Binding-site contacts:
Ligand atom C2B contacts residue ILE125 of chain 15.A at 4.1 Å (hydrophobic).
Ligand atom C4A contacts residue TYR145 of chain 15.A at 3.7 Å (hydrophobic).
Ligand atom C3 contacts residue MET217 of chain 15.A at 4.2 Å (hydrophobic).
Ligand atom C2A contacts residue ILE220 of chain 15.A at 4.1 Å (hydrophobic).
Ligand atom C5A contacts residue LEU127 of chain 15.A at 3.8 Å (hydrophobic).
Ligand atom C2C contacts residue ILE101 of chain 15.A at 4.2 Å (hydrophobic).
Ligand atom CL2 contacts residue TYR147 of chain 15.A at 2.4 Å.
Ligand atom C5B contacts residue ILE220 of chain 15.A at 4.3 Å (hydrophobic).
Ligand atom C3B contacts residue TYR147 of chain 15.A at 3.3 Å (hydrophobic).
Ligand atom N3A contacts residue PHE182 of chain 15.A at 4.1 Å.
Ligand atom C3C contacts residue ILE101 of chain 15.A at 3.8 Å (hydrophobic).
Ligand atom CL2 contacts residue LEU187 of chain 15.A at 3.9 Å.
Ligand atom C5B contacts residue ILE125 of chain 15.A at 3.5 Å (hydrophobic).
Ligand atom C3B contacts residue ILE125 of chain 15.A at 4.3 Å (hydrophobic).
Ligand atom CL2 contacts residue ILE184 of chain 15.A at 4.2 Å.
Ligand atom C1B contacts residue ILE125 of chain 15.A at 3.6 Å (hydrophobic).
Ligand atom C2B contacts residue TYR147 of chain 15.A at 3.4 Å (hydrophobic).
Ligand atom O1B contacts residue ILE125 of chain 15.A at 4.1 Å.
Ligand atom N3A contacts residue TYR147 of chain 15.A at 4.1 Å.
Ligand atom O1A contacts residue LEU127 of chain 15.A at 4.1 Å.
Ligand atom C2A contacts residue PHE182 of chain 15.A at 4.1 Å (hydrophobic).
Ligand atom O1 contacts residue MET217 of chain 15.A at 2.7 Å (h-bond).
Ligand atom C2B contacts residue ILE184 of chain 15.A at 4.1 Å (hydrophobic).
Ligand atom N3A contacts residue ILE220 of chain 15.A at 4.3 Å.
Ligand atom C31 contacts residue MET195 of chain 15.A at 3.9 Å (hydrophobic).
Ligand atom C31 contacts residue LEU103 of chain 15.A at 4.1 Å (hydrophobic).
Ligand atom C5 contacts residue MET217 of chain 15.A at 3.8 Å (hydrophobic).
Ligand atom CL1 contacts residue ILE125 of chain 15.A at 3.7 Å.
Ligand atom C5A contacts residue TYR145 of chain 15.A at 3.7 Å (hydrophobic).
Ligand atom N2 contacts residue MET217 of chain 15.A at 3.1 Å (h-bond).
Ligand atom C4B contacts residue ILE125 of chain 15.A at 4.0 Å (hydrophobic).
Ligand atom C6B contacts residue ILE125 of chain 15.A at 3.3 Å (hydrophobic).
Ligand atom O1A contacts residue ILE239 of chain 15.A at 4.3 Å.
Ligand atom CL1 contacts residue ILE239 of chain 15.A at 4.0 Å.
Ligand atom C4A contacts residue MET146 of chain 15.A at 4.0 Å (hydrophobic).
Ligand atom C4 contacts residue LEU103 of chain 15.A at 3.6 Å (hydrophobic).
Ligand atom N2 contacts residue ASN215 of chain 15.A at 4.0 Å.
Ligand atom C4B contacts residue ILE220 of chain 15.A at 4.2 Å (hydrophobic).
Ligand atom C2C contacts residue MET217 of chain 15.A at 3.9 Å (hydrophobic).
Ligand atom C3 contacts residue LEU103 of chain 15.A at 4.3 Å (hydrophobic).

A small-molecule ligand and the protein it binds are described below.
Small molecule (SMILES): Cc1cc(CCCOc2c(Cl)cc(C3=NCCO3)cc2Cl)on1

Sequence of chain 15.A:
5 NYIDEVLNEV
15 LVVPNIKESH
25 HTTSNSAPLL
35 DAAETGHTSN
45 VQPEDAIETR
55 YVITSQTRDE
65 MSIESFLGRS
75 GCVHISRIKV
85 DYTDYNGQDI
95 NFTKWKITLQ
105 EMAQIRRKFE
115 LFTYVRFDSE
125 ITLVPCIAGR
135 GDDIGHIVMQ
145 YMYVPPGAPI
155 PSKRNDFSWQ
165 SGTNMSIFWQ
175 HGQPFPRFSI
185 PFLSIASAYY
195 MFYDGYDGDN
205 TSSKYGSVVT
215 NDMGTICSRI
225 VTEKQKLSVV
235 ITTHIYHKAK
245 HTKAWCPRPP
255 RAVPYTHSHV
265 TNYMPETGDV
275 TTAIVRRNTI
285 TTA